Sequence of chain 2.A:
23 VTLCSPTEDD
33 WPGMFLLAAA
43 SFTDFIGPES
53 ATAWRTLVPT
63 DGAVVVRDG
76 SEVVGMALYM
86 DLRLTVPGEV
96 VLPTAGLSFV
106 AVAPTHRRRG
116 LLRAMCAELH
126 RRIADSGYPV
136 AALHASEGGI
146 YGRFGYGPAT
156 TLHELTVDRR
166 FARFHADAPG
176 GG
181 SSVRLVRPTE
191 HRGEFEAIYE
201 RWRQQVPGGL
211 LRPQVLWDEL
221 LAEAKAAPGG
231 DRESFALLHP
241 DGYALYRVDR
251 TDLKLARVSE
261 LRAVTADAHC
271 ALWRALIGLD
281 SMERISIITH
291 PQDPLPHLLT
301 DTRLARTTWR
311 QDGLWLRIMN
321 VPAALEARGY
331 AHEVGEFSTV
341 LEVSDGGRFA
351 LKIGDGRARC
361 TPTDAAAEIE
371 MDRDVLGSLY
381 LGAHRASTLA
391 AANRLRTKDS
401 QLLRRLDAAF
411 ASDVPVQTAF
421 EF

A small-molecule ligand and the protein it binds are described below.
Small molecule (SMILES): O[C@H](c1cc(C(F)(F)F)nc2c(C(F)(F)F)cccc12)[C@@H]1CCCCN1

Binding-site contacts:
Ligand atom CAH contacts residue MET85 of chain 2.A at 3.9 Å (hydrophobic).
Ligand atom CAY contacts residue ALA53 of chain 2.A at 3.7 Å (hydrophobic).
Ligand atom FAB contacts residue PHE47 of chain 2.A at 2.5 Å.
Ligand atom FAE contacts residue ARG57 of chain 2.A at 3.9 Å.
Ligand atom FAC contacts residue ALA53 of chain 2.A at 2.8 Å.
Ligand atom CAU contacts residue TRP56 of chain 2.A at 3.5 Å (hydrophobic).
Ligand atom CAT contacts residue PHE104 of chain 2.A at 3.9 Å (hydrophobic).
Ligand atom FAG contacts residue ALA53 of chain 2.A at 3.3 Å.
Ligand atom CAH contacts residue TRP56 of chain 2.A at 3.7 Å (hydrophobic).
Ligand atom CAI contacts residue TRP56 of chain 2.A at 3.6 Å (hydrophobic).
Ligand atom FAG contacts residue ARG57 of chain 2.A at 3.6 Å.
Ligand atom CAK contacts residue TRP56 of chain 2.A at 3.8 Å (hydrophobic).
Ligand atom CAT contacts residue TRP56 of chain 2.A at 3.5 Å (hydrophobic).
Ligand atom CAM contacts residue PHE44 of chain 2.A at 3.5 Å (hydrophobic).
Ligand atom CAW contacts residue TRP56 of chain 2.A at 3.6 Å (hydrophobic).
Ligand atom CAJ contacts residue TRP56 of chain 2.A at 3.6 Å (hydrophobic).
Ligand atom FAC contacts residue PHE37 of chain 2.A at 3.3 Å.
Ligand atom CAS contacts residue TRP56 of chain 2.A at 3.5 Å (hydrophobic).
Ligand atom CAY contacts residue PHE47 of chain 2.A at 3.8 Å (hydrophobic).
Ligand atom FAF contacts residue PHE104 of chain 2.A at 3.4 Å.
Ligand atom FAD contacts residue GLY49 of chain 2.A at 3.3 Å.
Ligand atom FAD contacts residue ALA53 of chain 2.A at 2.8 Å.
Ligand atom FAD contacts residue SER52 of chain 2.A at 3.1 Å.
Ligand atom CAN contacts residue PHE422 of chain 2.A at 3.5 Å (hydrophobic).
Ligand atom CAV contacts residue PHE104 of chain 2.A at 3.6 Å (hydrophobic).
Ligand atom NAP contacts residue PHE104 of chain 2.A at 3.4 Å.
Ligand atom CAO contacts residue ASP46 of chain 2.A at 3.6 Å.
Ligand atom CAV contacts residue TRP56 of chain 2.A at 3.5 Å (hydrophobic).
Ligand atom CAU contacts residue PHE104 of chain 2.A at 3.7 Å (hydrophobic).
Ligand atom CAI contacts residue LEU83 of chain 2.A at 3.9 Å (hydrophobic).
Ligand atom FAE contacts residue LEU83 of chain 2.A at 3.6 Å.
Ligand atom FAE contacts residue TRP33 of chain 2.A at 3.6 Å.
Ligand atom CAJ contacts residue SER103 of chain 2.A at 3.8 Å.
Ligand atom FAE contacts residue VAL60 of chain 2.A at 3.7 Å.
Ligand atom FAF contacts residue TRP33 of chain 2.A at 3.2 Å.
Ligand atom CAR contacts residue PHE104 of chain 2.A at 3.6 Å (hydrophobic).
Ligand atom NAQ contacts residue PHE422 of chain 2.A at 3.7 Å.
Ligand atom OAA contacts residue TRP56 of chain 2.A at 3.6 Å.
Ligand atom CAH contacts residue SER103 of chain 2.A at 3.9 Å.
Ligand atom CAM contacts residue ASP46 of chain 2.A at 3.4 Å.